Sequence of chain 2.A:
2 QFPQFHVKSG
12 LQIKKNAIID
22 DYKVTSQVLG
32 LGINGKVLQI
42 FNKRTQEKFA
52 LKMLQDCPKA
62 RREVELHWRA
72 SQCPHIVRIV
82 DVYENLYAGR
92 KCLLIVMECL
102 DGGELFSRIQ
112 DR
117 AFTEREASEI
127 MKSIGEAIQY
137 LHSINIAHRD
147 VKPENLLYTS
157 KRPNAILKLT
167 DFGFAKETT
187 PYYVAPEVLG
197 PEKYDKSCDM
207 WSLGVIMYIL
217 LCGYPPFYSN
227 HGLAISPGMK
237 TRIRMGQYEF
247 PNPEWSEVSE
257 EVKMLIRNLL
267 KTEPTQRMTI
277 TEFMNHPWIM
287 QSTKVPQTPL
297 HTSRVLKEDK

Binding-site contacts:
Ligand atom N22 contacts residue LEU30 of chain 2.A at 3.3 Å (h-bond).
Ligand atom C08 contacts residue THR166 of chain 2.A at 3.6 Å.
Ligand atom C26 contacts residue LEU30 of chain 2.A at 3.8 Å (hydrophobic).
Ligand atom N24 contacts residue LEU30 of chain 2.A at 3.1 Å (h-bond).
Ligand atom C21 contacts residue LEU30 of chain 2.A at 3.6 Å (hydrophobic).
Ligand atom N12 contacts residue ASP167 of chain 2.A at 3.0 Å (salt-bridge).
Ligand atom O16 contacts residue LEU101 of chain 2.A at 2.6 Å (h-bond).
Ligand atom N09 contacts residue THR166 of chain 2.A at 3.8 Å.
Ligand atom C06 contacts residue GLU99 of chain 2.A at 3.8 Å.
Ligand atom C05 contacts residue MET98 of chain 2.A at 3.7 Å (hydrophobic).
Ligand atom C18 contacts residue LEU30 of chain 2.A at 3.5 Å (hydrophobic).
Ligand atom C20 contacts residue LEU30 of chain 2.A at 3.8 Å (hydrophobic).
Ligand atom C18 contacts residue LEU101 of chain 2.A at 3.7 Å (hydrophobic).
Ligand atom S19 contacts residue CYS100 of chain 2.A at 3.8 Å.
Ligand atom C02 contacts residue LEU153 of chain 2.A at 3.5 Å (hydrophobic).
Ligand atom C11 contacts residue GLY33 of chain 2.A at 3.8 Å.
Ligand atom O14 contacts residue ASP167 of chain 2.A at 3.3 Å.
Ligand atom C15 contacts residue LEU101 of chain 2.A at 3.8 Å (hydrophobic).
Ligand atom C15 contacts residue LEU153 of chain 2.A at 3.7 Å (hydrophobic).
Ligand atom C06 contacts residue ALA51 of chain 2.A at 3.6 Å (hydrophobic).
Ligand atom S19 contacts residue LEU101 of chain 2.A at 3.1 Å (h-bond).
Ligand atom C10 contacts residue LEU32 of chain 2.A at 3.8 Å (hydrophobic).
Ligand atom C20 contacts residue LEU101 of chain 2.A at 3.8 Å (hydrophobic).
Ligand atom C13 contacts residue ASP167 of chain 2.A at 3.6 Å.
Ligand atom N12 contacts residue THR166 of chain 2.A at 3.7 Å.
Ligand atom S19 contacts residue LEU30 of chain 2.A at 3.7 Å.
Ligand atom C01 contacts residue LEU153 of chain 2.A at 3.8 Å (hydrophobic).
Ligand atom C07 contacts residue VAL38 of chain 2.A at 3.7 Å (hydrophobic).
Ligand atom N17 contacts residue LEU30 of chain 2.A at 3.7 Å.
Ligand atom N09 contacts residue MET98 of chain 2.A at 3.7 Å.
Ligand atom C11 contacts residue THR166 of chain 2.A at 3.8 Å.
Ligand atom C20 contacts residue ASP102 of chain 2.A at 3.8 Å.
Ligand atom N17 contacts residue LEU153 of chain 2.A at 3.8 Å.
Ligand atom C08 contacts residue VAL38 of chain 2.A at 3.8 Å (hydrophobic).
Ligand atom O14 contacts residue LYS53 of chain 2.A at 3.5 Å (salt-bridge).
Ligand atom C27 contacts residue LEU30 of chain 2.A at 3.4 Å (hydrophobic).
Ligand atom C11 contacts residue LEU32 of chain 2.A at 3.2 Å (hydrophobic).
Ligand atom O16 contacts residue CYS100 of chain 2.A at 3.5 Å.
Ligand atom N12 contacts residue GLY33 of chain 2.A at 3.5 Å.
Ligand atom C13 contacts residue THR166 of chain 2.A at 3.7 Å.

The small molecule below binds the protein below.
Small molecule (SMILES): C[C@H]1CNC(=O)c2[nH]c3ccc(C(=O)Nc4nc(C(=O)NCCN(C)C)cs4)cc3c21